Binding-site contacts:
Ligand atom C6 contacts residue GLN913 of chain 1.B at 3.8 Å.
Ligand atom C1 contacts residue ASN704 of chain 1.B at 1.4 Å.
Ligand atom C7 contacts residue ASN704 of chain 1.B at 3.2 Å.
Ligand atom O6 contacts residue THR706 of chain 1.B at 4.4 Å.
Ligand atom C4 contacts residue ASN704 of chain 1.B at 4.2 Å.
Ligand atom O5 contacts residue GLN913 of chain 1.B at 4.3 Å.
Ligand atom O5 contacts residue ASN704 of chain 1.B at 2.3 Å (h-bond).
Ligand atom C5 contacts residue GLN913 of chain 1.B at 3.7 Å.
Ligand atom O6 contacts residue PHE705 of chain 1.B at 4.0 Å.
Ligand atom C2 contacts residue ASN704 of chain 1.B at 2.5 Å.
Ligand atom O7 contacts residue GLN1058 of chain 1.B at 3.9 Å.
Ligand atom C5 contacts residue ASN704 of chain 1.B at 3.6 Å.
Ligand atom O6 contacts residue GLN913 of chain 1.B at 3.7 Å.
Ligand atom O7 contacts residue ASN704 of chain 1.B at 2.9 Å (h-bond).
Ligand atom N2 contacts residue ASN704 of chain 1.B at 3.0 Å (h-bond).
Ligand atom C3 contacts residue ASN704 of chain 1.B at 3.8 Å.
Ligand atom C8 contacts residue ASN704 of chain 1.B at 4.5 Å.
Ligand atom O5 contacts residue PHE705 of chain 1.B at 4.5 Å.

This protein binds this small molecule.
Small molecule (SMILES): CC(=O)N[C@@H]1[C@@H](O)[C@H](O)[C@@H](CO)O[C@H]1O

Sequence of chain 1.B:
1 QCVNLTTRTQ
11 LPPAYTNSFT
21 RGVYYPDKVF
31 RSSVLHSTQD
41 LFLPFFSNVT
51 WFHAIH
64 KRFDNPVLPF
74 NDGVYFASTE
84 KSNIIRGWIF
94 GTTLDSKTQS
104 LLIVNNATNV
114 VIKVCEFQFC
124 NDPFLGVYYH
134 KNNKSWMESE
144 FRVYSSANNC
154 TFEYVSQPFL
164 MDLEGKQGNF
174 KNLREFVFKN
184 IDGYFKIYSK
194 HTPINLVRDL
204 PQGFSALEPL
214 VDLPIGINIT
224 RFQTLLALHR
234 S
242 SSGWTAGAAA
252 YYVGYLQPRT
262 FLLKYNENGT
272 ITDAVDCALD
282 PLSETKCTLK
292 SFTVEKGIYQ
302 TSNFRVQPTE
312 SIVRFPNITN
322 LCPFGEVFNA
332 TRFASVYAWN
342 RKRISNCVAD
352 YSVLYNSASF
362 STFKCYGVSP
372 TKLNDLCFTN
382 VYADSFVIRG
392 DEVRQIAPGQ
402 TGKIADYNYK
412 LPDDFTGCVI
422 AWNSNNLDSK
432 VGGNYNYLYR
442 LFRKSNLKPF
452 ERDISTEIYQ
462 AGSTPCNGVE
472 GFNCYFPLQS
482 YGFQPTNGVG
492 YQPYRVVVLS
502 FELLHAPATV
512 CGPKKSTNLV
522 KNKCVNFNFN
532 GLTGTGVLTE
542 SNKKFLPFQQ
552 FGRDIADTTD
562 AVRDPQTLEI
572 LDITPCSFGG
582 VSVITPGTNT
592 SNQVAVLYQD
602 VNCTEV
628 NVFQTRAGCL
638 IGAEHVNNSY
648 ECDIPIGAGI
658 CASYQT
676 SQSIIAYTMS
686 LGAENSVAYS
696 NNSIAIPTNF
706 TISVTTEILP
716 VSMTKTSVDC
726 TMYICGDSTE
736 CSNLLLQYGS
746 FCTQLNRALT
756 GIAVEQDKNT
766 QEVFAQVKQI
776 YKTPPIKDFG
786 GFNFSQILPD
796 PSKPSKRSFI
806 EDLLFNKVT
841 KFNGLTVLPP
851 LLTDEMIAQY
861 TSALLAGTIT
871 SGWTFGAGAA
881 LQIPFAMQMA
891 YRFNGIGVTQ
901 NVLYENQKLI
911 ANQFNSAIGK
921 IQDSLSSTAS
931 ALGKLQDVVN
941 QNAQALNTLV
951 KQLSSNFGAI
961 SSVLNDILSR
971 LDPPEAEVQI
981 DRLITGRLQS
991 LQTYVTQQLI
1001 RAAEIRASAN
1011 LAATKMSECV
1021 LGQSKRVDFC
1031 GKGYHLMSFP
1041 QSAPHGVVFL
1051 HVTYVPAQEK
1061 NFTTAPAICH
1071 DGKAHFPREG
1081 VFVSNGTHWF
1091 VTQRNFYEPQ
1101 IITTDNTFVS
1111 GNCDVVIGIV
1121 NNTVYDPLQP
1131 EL